This small molecule binds to this protein.
Small molecule (SMILES): O=S(=O)(O)c1cccc2cccc(Nc3ccccc3)c12

Sequence of chain 1.FA:
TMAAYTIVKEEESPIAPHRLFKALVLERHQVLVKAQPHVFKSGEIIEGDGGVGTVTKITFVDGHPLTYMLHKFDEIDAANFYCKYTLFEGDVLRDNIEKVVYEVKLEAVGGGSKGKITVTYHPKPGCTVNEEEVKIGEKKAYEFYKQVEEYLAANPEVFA

Binding-site contacts:
Ligand atom C1 contacts residue LEU69 of chain 1.FA at 3.8 Å (hydrophobic).
Ligand atom C5 contacts residue VAL95 of chain 1.FA at 4.2 Å (hydrophobic).
Ligand atom C7 contacts residue VAL95 of chain 1.FA at 3.4 Å (hydrophobic).
Ligand atom C4 contacts residue VAL95 of chain 1.FA at 4.2 Å (hydrophobic).
Ligand atom C15 contacts residue ARG97 of chain 1.FA at 4.5 Å.
Ligand atom O3 contacts residue ILE139 of chain 1.FA at 4.1 Å.
Ligand atom C5 contacts residue LEU69 of chain 1.FA at 3.6 Å (hydrophobic).
Ligand atom C4 contacts residue ARG97 of chain 1.FA at 3.3 Å.
Ligand atom C8 contacts residue LEU69 of chain 1.FA at 4.3 Å (hydrophobic).
Ligand atom C9 contacts residue LEU69 of chain 1.FA at 4.2 Å (hydrophobic).
Ligand atom C8 contacts residue 2AN1 of chain 1.IG at 4.3 Å.
Ligand atom C7 contacts residue ILE139 of chain 1.FA at 4.4 Å (hydrophobic).
Ligand atom C6 contacts residue LEU69 of chain 1.FA at 4.2 Å (hydrophobic).
Ligand atom C3 contacts residue LEU69 of chain 1.FA at 4.0 Å (hydrophobic).
Ligand atom C3 contacts residue ARG97 of chain 1.FA at 4.0 Å.
Ligand atom N contacts residue PRO68 of chain 1.FA at 3.6 Å.
Ligand atom C3 contacts residue ASP94 of chain 1.FA at 4.4 Å.
Ligand atom C8 contacts residue ILE139 of chain 1.FA at 4.0 Å (hydrophobic).
Ligand atom C10 contacts residue LEU69 of chain 1.FA at 3.6 Å (hydrophobic).
Ligand atom O1 contacts residue HIS67 of chain 1.FA at 3.5 Å.
Ligand atom C2 contacts residue LEU69 of chain 1.FA at 4.0 Å (hydrophobic).
Ligand atom O2 contacts residue 2AN1 of chain 1.IG at 3.7 Å.
Ligand atom O2 contacts residue LYS143 of chain 1.FA at 4.2 Å.
Ligand atom C4 contacts residue LEU69 of chain 1.FA at 3.9 Å (hydrophobic).
Ligand atom C2 contacts residue PRO68 of chain 1.FA at 4.4 Å (hydrophobic).
Ligand atom C6 contacts residue ARG97 of chain 1.FA at 4.2 Å.
Ligand atom C1 contacts residue PRO68 of chain 1.FA at 4.1 Å (hydrophobic).
Ligand atom C4 contacts residue ASP94 of chain 1.FA at 3.9 Å.
Ligand atom O1 contacts residue LEU69 of chain 1.FA at 4.4 Å.
Ligand atom C5 contacts residue ARG97 of chain 1.FA at 4.2 Å.
Ligand atom O2 contacts residue HIS67 of chain 1.FA at 4.2 Å.
Ligand atom C8 contacts residue VAL95 of chain 1.FA at 4.4 Å (hydrophobic).
Ligand atom C12 contacts residue PRO68 of chain 1.FA at 4.5 Å (hydrophobic).
Ligand atom C7 contacts residue 2AN1 of chain 1.IG at 3.6 Å.
Ligand atom C6 contacts residue VAL95 of chain 1.FA at 3.3 Å (hydrophobic).
Ligand atom O1 contacts residue PRO68 of chain 1.FA at 3.6 Å.